Sequence of chain 1.A:
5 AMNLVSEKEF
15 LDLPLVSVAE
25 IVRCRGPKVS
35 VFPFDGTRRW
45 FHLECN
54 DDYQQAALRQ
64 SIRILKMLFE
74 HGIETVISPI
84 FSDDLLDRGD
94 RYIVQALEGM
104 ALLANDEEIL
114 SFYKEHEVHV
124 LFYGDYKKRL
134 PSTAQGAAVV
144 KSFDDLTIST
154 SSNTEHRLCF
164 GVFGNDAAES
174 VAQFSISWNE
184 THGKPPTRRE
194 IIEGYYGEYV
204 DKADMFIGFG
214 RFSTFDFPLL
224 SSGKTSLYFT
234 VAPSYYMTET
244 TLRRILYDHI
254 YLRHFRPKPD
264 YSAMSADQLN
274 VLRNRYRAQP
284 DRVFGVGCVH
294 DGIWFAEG

Binding-site contacts:
Ligand atom CAP contacts residue HIS46 of chain 2.A at 3.5 Å.
Ligand atom OAF contacts residue B291 of chain 2.C at 3.0 Å (h-bond).
Ligand atom OAF contacts residue ARG42 of chain 2.A at 2.9 Å (salt-bridge).
Ligand atom OAG contacts residue ARG43 of chain 2.A at 2.8 Å (salt-bridge).
Ligand atom CBB contacts residue MG1 of chain 2.D at 3.6 Å.
Ligand atom PBC contacts residue MG1 of chain 2.D at 3.3 Å.
Ligand atom CAH contacts residue SER265 of chain 1.A at 3.5 Å.
Ligand atom CAZ contacts residue TYR264 of chain 1.A at 3.7 Å (hydrophobic).
Ligand atom CAZ contacts residue HIS46 of chain 2.A at 3.5 Å.
Ligand atom PBD contacts residue MG1 of chain 2.D at 3.0 Å.
Ligand atom CAJ contacts residue ARG43 of chain 2.A at 3.7 Å.
Ligand atom OAE contacts residue B291 of chain 2.C at 2.8 Å (h-bond).
Ligand atom CAJ contacts residue TYR264 of chain 1.A at 3.6 Å (hydrophobic).
Ligand atom OAB contacts residue ARG43 of chain 2.A at 2.9 Å (salt-bridge).
Ligand atom CAI contacts residue SER265 of chain 1.A at 3.5 Å.
Ligand atom OAF contacts residue THR41 of chain 2.A at 3.6 Å (h-bond).
Ligand atom CAL contacts residue ARG43 of chain 2.A at 3.5 Å.
Ligand atom OAC contacts residue ARG43 of chain 2.A at 3.1 Å (salt-bridge).
Ligand atom OAF contacts residue MG1 of chain 2.D at 3.4 Å.
Ligand atom OAB contacts residue MG1 of chain 2.D at 2.1 Å.
Ligand atom OAD contacts residue ARG42 of chain 2.A at 2.8 Å.
Ligand atom OAB contacts residue ASP39 of chain 2.A at 3.2 Å (salt-bridge).
Ligand atom PBD contacts residue ARG43 of chain 2.A at 3.4 Å.
Ligand atom OAE contacts residue MG1 of chain 2.D at 2.1 Å.
Ligand atom OAG contacts residue GLY40 of chain 2.A at 3.6 Å.
Ligand atom CAY contacts residue HIS46 of chain 2.A at 3.4 Å.
Ligand atom OAB contacts residue GLY40 of chain 2.A at 3.0 Å.
Ligand atom CAX contacts residue HIS46 of chain 2.A at 3.6 Å.
Ligand atom CBA contacts residue TYR264 of chain 1.A at 3.3 Å (hydrophobic).
Ligand atom CAQ contacts residue HIS46 of chain 2.A at 3.3 Å.
Ligand atom OAG contacts residue ARG42 of chain 2.A at 3.6 Å.
Ligand atom CAV contacts residue ARG43 of chain 2.A at 3.6 Å.
Ligand atom CAM contacts residue TYR264 of chain 1.A at 3.7 Å (hydrophobic).
Ligand atom OAC contacts residue MG1 of chain 2.D at 3.7 Å.
Ligand atom CAV contacts residue TYR264 of chain 1.A at 3.7 Å (hydrophobic).
Ligand atom CAW contacts residue TYR264 of chain 1.A at 3.6 Å (hydrophobic).
Ligand atom OAT contacts residue TYR264 of chain 1.A at 3.6 Å.
Ligand atom CAI contacts residue HIS46 of chain 2.A at 3.6 Å.
Ligand atom CAM contacts residue ARG43 of chain 2.A at 3.5 Å.
Ligand atom OAB contacts residue B291 of chain 2.C at 3.5 Å (h-bond).

The small molecule below binds the protein below.
Small molecule (SMILES): O=P(O)(O)C(O)(Cc1cccc(-c2cccc3c2oc2ccccc23)c1)P(=O)(O)O

Sequence of chain 2.A:
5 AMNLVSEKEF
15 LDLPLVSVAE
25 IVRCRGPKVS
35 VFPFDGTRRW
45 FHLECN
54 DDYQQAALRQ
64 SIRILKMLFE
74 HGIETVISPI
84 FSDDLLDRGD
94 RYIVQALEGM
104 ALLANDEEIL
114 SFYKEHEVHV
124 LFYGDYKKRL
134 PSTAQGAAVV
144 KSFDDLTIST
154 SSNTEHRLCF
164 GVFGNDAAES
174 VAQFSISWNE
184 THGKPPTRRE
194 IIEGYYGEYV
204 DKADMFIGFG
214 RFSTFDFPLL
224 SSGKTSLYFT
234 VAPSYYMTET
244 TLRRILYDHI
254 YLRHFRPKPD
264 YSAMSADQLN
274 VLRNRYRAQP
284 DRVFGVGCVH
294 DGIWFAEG